A protein and the small-molecule ligand that binds it are described below.
Small molecule (SMILES): CNCCN(C)c1cc(F)cc(CCc2cc(C)cc(N)n2)c1

Sequence of chain 1.B:
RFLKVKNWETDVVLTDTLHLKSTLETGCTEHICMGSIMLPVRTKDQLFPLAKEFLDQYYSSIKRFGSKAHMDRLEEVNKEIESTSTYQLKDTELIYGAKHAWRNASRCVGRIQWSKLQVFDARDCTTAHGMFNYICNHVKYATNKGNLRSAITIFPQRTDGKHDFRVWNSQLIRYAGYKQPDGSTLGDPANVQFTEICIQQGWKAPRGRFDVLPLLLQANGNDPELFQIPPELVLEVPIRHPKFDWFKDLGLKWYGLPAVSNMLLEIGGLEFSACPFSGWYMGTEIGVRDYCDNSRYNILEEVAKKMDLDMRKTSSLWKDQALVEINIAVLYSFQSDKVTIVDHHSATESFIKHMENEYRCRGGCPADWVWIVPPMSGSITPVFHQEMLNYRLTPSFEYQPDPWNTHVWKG

Binding-site contacts:
Ligand atom C15 contacts residue VAL271 of chain 1.B at 3.6 Å (hydrophobic).
Ligand atom C13 contacts residue VAL271 of chain 1.B at 3.4 Å (hydrophobic).
Ligand atom N02 contacts residue TYR292 of chain 1.B at 3.7 Å.
Ligand atom C11 contacts residue VAL271 of chain 1.B at 3.6 Å (hydrophobic).
Ligand atom N22 contacts residue TYR410 of chain 1.B at 3.6 Å.
Ligand atom C19 contacts residue ASN273 of chain 1.B at 3.6 Å.
Ligand atom F17 contacts residue MET274 of chain 1.B at 3.8 Å.
Ligand atom N01 contacts residue GLU296 of chain 1.B at 2.6 Å (salt-bridge).
Ligand atom C09 contacts residue HEM1 of chain 1.G at 3.0 Å.
Ligand atom C08 contacts residue GLU296 of chain 1.B at 3.5 Å.
Ligand atom C02 contacts residue PRO269 of chain 1.B at 3.8 Å (hydrophobic).
Ligand atom C02 contacts residue HEM1 of chain 1.G at 3.6 Å.
Ligand atom F17 contacts residue PHE288 of chain 1.B at 3.2 Å.
Ligand atom C07 contacts residue GLY290 of chain 1.B at 3.5 Å.
Ligand atom C11 contacts residue HEM1 of chain 1.G at 3.6 Å.
Ligand atom C19 contacts residue TYR410 of chain 1.B at 3.6 Å (hydrophobic).
Ligand atom C02 contacts residue GLU296 of chain 1.B at 3.5 Å.
Ligand atom N22 contacts residue TRP382 of chain 1.B at 3.7 Å.
Ligand atom C03 contacts residue HEM1 of chain 1.G at 3.3 Å.
Ligand atom C16 contacts residue HEM1 of chain 1.G at 3.6 Å.
Ligand atom C12 contacts residue HEM1 of chain 1.G at 3.7 Å.
Ligand atom C12 contacts residue VAL271 of chain 1.B at 3.5 Å (hydrophobic).
Ligand atom F17 contacts residue HEM1 of chain 1.G at 2.9 Å.
Ligand atom C14 contacts residue MET274 of chain 1.B at 3.8 Å (hydrophobic).
Ligand atom N02 contacts residue TRP291 of chain 1.B at 2.7 Å (h-bond).
Ligand atom C14 contacts residue HEM1 of chain 1.G at 3.2 Å.
Ligand atom N22 contacts residue HEM1 of chain 1.G at 3.5 Å (h-bond).
Ligand atom C07 contacts residue PHE288 of chain 1.B at 3.6 Å (hydrophobic).
Ligand atom N01 contacts residue PRO269 of chain 1.B at 3.8 Å.
Ligand atom C23 contacts residue TYR410 of chain 1.B at 3.6 Å (hydrophobic).
Ligand atom C14 contacts residue VAL271 of chain 1.B at 3.5 Å (hydrophobic).
Ligand atom N02 contacts residue GLU296 of chain 1.B at 2.6 Å (salt-bridge).
Ligand atom C07 contacts residue SER289 of chain 1.B at 3.8 Å.
Ligand atom C07 contacts residue HEM1 of chain 1.G at 3.5 Å.
Ligand atom C16 contacts residue VAL271 of chain 1.B at 3.7 Å (hydrophobic).
Ligand atom N02 contacts residue HEM1 of chain 1.G at 3.2 Å.
Ligand atom C13 contacts residue HEM1 of chain 1.G at 3.1 Å.
Ligand atom C02 contacts residue TRP291 of chain 1.B at 3.6 Å (hydrophobic).
Ligand atom C09 contacts residue GLU296 of chain 1.B at 3.6 Å.
Ligand atom C06 contacts residue GLU296 of chain 1.B at 3.5 Å.